Binding-site contacts:
Ligand atom N1 contacts residue MET267 of chain 1.C at 3.5 Å (h-bond).
Ligand atom C26 contacts residue GLY279 of chain 1.C at 3.1 Å.
Ligand atom C28 contacts residue GLU275 of chain 1.C at 3.7 Å.
Ligand atom C5 contacts residue MET267 of chain 1.C at 3.4 Å (hydrophobic).
Ligand atom C23 contacts residue GLY279 of chain 1.C at 3.0 Å.
Ligand atom C29 contacts residue PRO266 of chain 1.C at 3.6 Å (hydrophobic).
Ligand atom C16 contacts residue GLN280 of chain 1.C at 3.1 Å.
Ligand atom C6 contacts residue MET267 of chain 1.C at 3.4 Å (hydrophobic).
Ligand atom C2 contacts residue MET267 of chain 1.C at 3.5 Å (hydrophobic).
Ligand atom N18 contacts residue MET267 of chain 1.C at 3.5 Å.
Ligand atom C23 contacts residue GLN280 of chain 1.C at 3.3 Å.
Ligand atom C12 contacts residue GLN280 of chain 1.C at 3.6 Å.
Ligand atom C14 contacts residue GLN280 of chain 1.C at 3.4 Å.
Ligand atom C29 contacts residue GLU275 of chain 1.C at 3.5 Å.
Ligand atom N1 contacts residue PHE283 of chain 1.C at 3.3 Å.
Ligand atom C19 contacts residue TYR247 of chain 1.C at 3.7 Å (hydrophobic).
Ligand atom N21 contacts residue GLY279 of chain 1.C at 3.3 Å (h-bond).
Ligand atom C15 contacts residue PHE250 of chain 1.C at 3.0 Å (hydrophobic).
Ligand atom C26 contacts residue PHE283 of chain 1.C at 3.4 Å (hydrophobic).
Ligand atom N21 contacts residue PHE283 of chain 1.C at 3.3 Å.
Ligand atom N20 contacts residue MET267 of chain 1.C at 3.6 Å.
Ligand atom C22 contacts residue GLY279 of chain 1.C at 3.7 Å.
Ligand atom C4 contacts residue MET267 of chain 1.C at 3.5 Å (hydrophobic).
Ligand atom C23 contacts residue TYR247 of chain 1.C at 3.1 Å (hydrophobic).
Ligand atom C14 contacts residue TYR247 of chain 1.C at 3.6 Å (hydrophobic).
Ligand atom C28 contacts residue PRO266 of chain 1.C at 3.6 Å (hydrophobic).
Ligand atom N3 contacts residue MET267 of chain 1.C at 3.5 Å (h-bond).
Ligand atom C27 contacts residue TYR247 of chain 1.C at 3.3 Å (hydrophobic).
Ligand atom C4 contacts residue PHE283 of chain 1.C at 3.5 Å (hydrophobic).
Ligand atom C27 contacts residue MET267 of chain 1.C at 3.7 Å (hydrophobic).
Ligand atom C25 contacts residue GLY279 of chain 1.C at 3.4 Å.
Ligand atom C19 contacts residue MET267 of chain 1.C at 3.4 Å (hydrophobic).
Ligand atom N3 contacts residue PHE283 of chain 1.C at 3.7 Å.
Ligand atom C27 contacts residue VAL276 of chain 1.C at 3.5 Å (hydrophobic).
Ligand atom C19 contacts residue GLY279 of chain 1.C at 3.6 Å.
Ligand atom C14 contacts residue ILE246 of chain 1.C at 3.5 Å (hydrophobic).
Ligand atom O13 contacts residue PHE250 of chain 1.C at 3.7 Å.
Ligand atom C2 contacts residue PHE283 of chain 1.C at 3.4 Å (hydrophobic).
Ligand atom N18 contacts residue GLY279 of chain 1.C at 3.6 Å.
Ligand atom N20 contacts residue TYR247 of chain 1.C at 2.6 Å (h-bond).

This small molecule binds to this protein.
Small molecule (SMILES): Cc1cccc(Oc2nc(N3CCN(c4ccccn4)CC3)nc3[nH]cnc23)c1

Sequence of chain 1.C:
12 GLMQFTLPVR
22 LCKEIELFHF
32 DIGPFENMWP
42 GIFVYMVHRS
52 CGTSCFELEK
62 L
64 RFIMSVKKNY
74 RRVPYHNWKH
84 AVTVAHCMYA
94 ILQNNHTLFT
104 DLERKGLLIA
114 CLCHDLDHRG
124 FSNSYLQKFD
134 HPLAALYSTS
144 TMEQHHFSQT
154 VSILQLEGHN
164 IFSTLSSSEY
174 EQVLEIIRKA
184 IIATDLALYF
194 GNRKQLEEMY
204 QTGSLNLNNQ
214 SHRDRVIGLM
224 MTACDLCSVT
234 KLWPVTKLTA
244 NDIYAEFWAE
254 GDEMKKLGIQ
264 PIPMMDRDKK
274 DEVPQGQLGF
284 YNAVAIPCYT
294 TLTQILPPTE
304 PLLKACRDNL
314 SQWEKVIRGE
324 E